Sequence of chain 1.A:
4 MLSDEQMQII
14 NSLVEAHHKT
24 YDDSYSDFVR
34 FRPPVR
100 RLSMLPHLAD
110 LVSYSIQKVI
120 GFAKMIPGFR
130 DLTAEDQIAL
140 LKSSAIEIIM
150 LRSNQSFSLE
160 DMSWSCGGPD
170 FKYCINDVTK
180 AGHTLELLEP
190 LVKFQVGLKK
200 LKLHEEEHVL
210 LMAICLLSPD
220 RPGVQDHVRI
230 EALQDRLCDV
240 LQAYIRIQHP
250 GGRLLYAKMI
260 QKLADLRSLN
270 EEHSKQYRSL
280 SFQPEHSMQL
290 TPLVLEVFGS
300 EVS

A protein and the small-molecule ligand that binds it are described below.
Small molecule (SMILES): C[C@H](CCC(=O)O)[C@H]1CC[C@H]2[C@@H]3CC[C@@H]4C[C@H](O)CC[C@]4(C)[C@H]3CC[C@]12C

Sequence of chain 2.A:
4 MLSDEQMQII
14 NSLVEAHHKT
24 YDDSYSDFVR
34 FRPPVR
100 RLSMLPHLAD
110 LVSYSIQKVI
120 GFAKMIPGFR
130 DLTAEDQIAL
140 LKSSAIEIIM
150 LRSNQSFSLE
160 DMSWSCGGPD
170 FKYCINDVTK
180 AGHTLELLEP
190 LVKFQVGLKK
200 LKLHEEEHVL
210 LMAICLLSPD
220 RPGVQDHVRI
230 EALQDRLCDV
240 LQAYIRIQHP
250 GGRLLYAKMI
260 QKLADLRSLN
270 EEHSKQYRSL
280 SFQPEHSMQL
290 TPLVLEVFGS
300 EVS

Binding-site contacts:
Ligand atom C3 contacts residue MET287 of chain 2.A at 4.2 Å (hydrophobic).
Ligand atom C3 contacts residue THR290 of chain 1.A at 4.3 Å.
Ligand atom C7 contacts residue PHE34 of chain 1.A at 3.6 Å (hydrophobic).
Ligand atom C2 contacts residue GLN116 of chain 1.A at 3.7 Å.
Ligand atom C5 contacts residue ARG35 of chain 2.A at 4.2 Å.
Ligand atom O1B contacts residue GLN116 of chain 1.A at 2.5 Å (h-bond).
Ligand atom C4 contacts residue SER112 of chain 1.A at 3.8 Å.
Ligand atom C3 contacts residue GLN116 of chain 1.A at 3.2 Å.
Ligand atom C3 contacts residue SER112 of chain 1.A at 3.3 Å.
Ligand atom C19 contacts residue ARG35 of chain 2.A at 3.5 Å.
Ligand atom C4 contacts residue TYR113 of chain 1.A at 4.0 Å (hydrophobic).
Ligand atom C2 contacts residue GLN288 of chain 2.A at 4.1 Å.
Ligand atom O1B contacts residue MET287 of chain 2.A at 3.7 Å.
Ligand atom C1 contacts residue MET287 of chain 2.A at 4.0 Å (hydrophobic).
Ligand atom C19 contacts residue PRO105 of chain 2.A at 3.7 Å (hydrophobic).
Ligand atom C4 contacts residue GLN116 of chain 1.A at 3.2 Å.
Ligand atom O1B contacts residue LEU292 of chain 1.A at 4.2 Å.
Ligand atom C10 contacts residue ARG35 of chain 2.A at 4.3 Å.
Ligand atom C15 contacts residue ARG33 of chain 1.A at 4.0 Å.
Ligand atom C6 contacts residue PHE34 of chain 1.A at 3.6 Å (hydrophobic).
Ligand atom C11 contacts residue PRO105 of chain 2.A at 4.1 Å (hydrophobic).
Ligand atom O1B contacts residue SER112 of chain 1.A at 2.6 Å (h-bond).
Ligand atom C18 contacts residue PRO105 of chain 2.A at 4.2 Å (hydrophobic).
Ligand atom C4 contacts residue ASP109 of chain 1.A at 4.1 Å.
Ligand atom C16 contacts residue ASP30 of chain 1.A at 3.6 Å.
Ligand atom C15 contacts residue TYR113 of chain 1.A at 4.0 Å (hydrophobic).
Ligand atom C5 contacts residue ASP109 of chain 1.A at 4.1 Å.
Ligand atom C20 contacts residue ARG33 of chain 1.A at 4.3 Å.
Ligand atom C18 contacts residue ARG33 of chain 1.A at 3.4 Å.
Ligand atom C14 contacts residue TYR113 of chain 1.A at 4.4 Å (hydrophobic).
Ligand atom C6 contacts residue ASP109 of chain 1.A at 3.9 Å.
Ligand atom C1 contacts residue ARG35 of chain 2.A at 3.9 Å.
Ligand atom C15 contacts residue ASP30 of chain 1.A at 3.8 Å.
Ligand atom C6 contacts residue TYR113 of chain 1.A at 4.4 Å (hydrophobic).
Ligand atom C11 contacts residue GLN288 of chain 2.A at 3.6 Å.
Ligand atom C2 contacts residue MET287 of chain 2.A at 3.4 Å (hydrophobic).
Ligand atom C7 contacts residue TYR113 of chain 1.A at 3.9 Å (hydrophobic).
Ligand atom C16 contacts residue ARG33 of chain 1.A at 4.4 Å.
Ligand atom C12 contacts residue GLN288 of chain 2.A at 4.0 Å.
Ligand atom C1 contacts residue GLN288 of chain 2.A at 3.7 Å.